Sequence of chain 1.A:
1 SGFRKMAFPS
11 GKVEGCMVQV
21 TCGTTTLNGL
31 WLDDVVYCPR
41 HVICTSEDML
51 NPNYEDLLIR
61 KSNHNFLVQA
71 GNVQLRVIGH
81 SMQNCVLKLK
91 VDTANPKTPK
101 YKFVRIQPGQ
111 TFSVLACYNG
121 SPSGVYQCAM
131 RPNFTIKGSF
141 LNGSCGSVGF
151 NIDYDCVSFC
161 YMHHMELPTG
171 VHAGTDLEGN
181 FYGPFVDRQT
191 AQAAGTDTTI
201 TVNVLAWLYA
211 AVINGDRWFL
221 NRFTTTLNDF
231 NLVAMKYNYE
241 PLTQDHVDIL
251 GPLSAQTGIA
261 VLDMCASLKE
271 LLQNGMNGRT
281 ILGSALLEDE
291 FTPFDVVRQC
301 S

Binding-site contacts:
Ligand atom C18 contacts residue LEU141 of chain 1.B at 3.9 Å (hydrophobic).
Ligand atom C24 contacts residue MET165 of chain 1.B at 3.5 Å (hydrophobic).
Ligand atom C contacts residue MET165 of chain 1.B at 3.4 Å (hydrophobic).
Ligand atom N2 contacts residue ASN142 of chain 1.B at 3.7 Å.
Ligand atom C2 contacts residue MET49 of chain 1.B at 3.7 Å (hydrophobic).
Ligand atom C18 contacts residue GLU166 of chain 1.B at 3.6 Å.
Ligand atom C17 contacts residue GLU166 of chain 1.B at 3.7 Å.
Ligand atom C7 contacts residue HIS41 of chain 1.B at 3.7 Å.
Ligand atom C2 contacts residue ARG188 of chain 1.B at 3.8 Å.
Ligand atom C15 contacts residue CYS145 of chain 1.B at 3.7 Å (hydrophobic).
Ligand atom N3 contacts residue CYS145 of chain 1.B at 3.6 Å.
Ligand atom N4 contacts residue HIS163 of chain 1.B at 2.8 Å (h-bond).
Ligand atom N4 contacts residue PHE140 of chain 1.B at 3.7 Å.
Ligand atom C1 contacts residue MET165 of chain 1.B at 3.6 Å (hydrophobic).
Ligand atom C15 contacts residue HIS163 of chain 1.B at 3.1 Å.
Ligand atom C16 contacts residue PHE140 of chain 1.B at 3.4 Å (hydrophobic).
Ligand atom C1 contacts residue MET49 of chain 1.B at 3.4 Å (hydrophobic).
Ligand atom CL contacts residue HIS164 of chain 1.B at 3.9 Å.
Ligand atom C12 contacts residue ASN142 of chain 1.B at 3.9 Å.
Ligand atom CL contacts residue HIS41 of chain 1.B at 3.5 Å.
Ligand atom O2 contacts residue GLU166 of chain 1.B at 3.2 Å (salt-bridge).
Ligand atom C16 contacts residue LEU141 of chain 1.B at 3.6 Å (hydrophobic).
Ligand atom O2 contacts residue MET165 of chain 1.B at 3.7 Å.
Ligand atom C contacts residue MET49 of chain 1.B at 3.6 Å (hydrophobic).
Ligand atom C18 contacts residue PHE140 of chain 1.B at 3.9 Å (hydrophobic).
Ligand atom C16 contacts residue GLU166 of chain 1.B at 3.5 Å.
Ligand atom C1 contacts residue ARG188 of chain 1.B at 3.6 Å.
Ligand atom O contacts residue GLN189 of chain 1.B at 3.2 Å (h-bond).
Ligand atom C2 contacts residue DMS1 of chain 1.O at 3.6 Å.
Ligand atom N4 contacts residue LEU141 of chain 1.B at 3.8 Å.
Ligand atom N4 contacts residue SER144 of chain 1.B at 3.5 Å (h-bond).
Ligand atom CL contacts residue ASP187 of chain 1.B at 3.4 Å.
Ligand atom CL contacts residue MET165 of chain 1.B at 3.7 Å.
Ligand atom C18 contacts residue ASN142 of chain 1.B at 3.9 Å.
Ligand atom C3 contacts residue DMS1 of chain 1.O at 3.9 Å.
Ligand atom O contacts residue DMS1 of chain 1.O at 3.9 Å.
Ligand atom O1 contacts residue HIS41 of chain 1.B at 3.7 Å.
Ligand atom C24 contacts residue HIS164 of chain 1.B at 3.5 Å.
Ligand atom N3 contacts residue HIS164 of chain 1.B at 3.9 Å.
Ligand atom C11 contacts residue ASN142 of chain 1.B at 3.5 Å.

Sequence of chain 1.B:
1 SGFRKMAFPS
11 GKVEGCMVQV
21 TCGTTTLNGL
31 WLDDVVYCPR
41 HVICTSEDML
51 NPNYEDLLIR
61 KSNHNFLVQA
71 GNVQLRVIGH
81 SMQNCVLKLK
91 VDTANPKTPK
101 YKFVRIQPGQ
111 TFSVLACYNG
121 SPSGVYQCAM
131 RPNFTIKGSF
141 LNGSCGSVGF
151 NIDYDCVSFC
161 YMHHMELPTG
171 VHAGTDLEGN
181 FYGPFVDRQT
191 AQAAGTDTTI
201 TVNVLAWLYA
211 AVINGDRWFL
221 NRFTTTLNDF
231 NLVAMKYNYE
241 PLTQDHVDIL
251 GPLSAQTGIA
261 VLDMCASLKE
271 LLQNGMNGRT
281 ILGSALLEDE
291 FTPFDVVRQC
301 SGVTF

This small molecule binds to this protein.
Small molecule (SMILES): O=C(Cn1ccnc1)NC[C@@]1(C(=O)Nc2cncc3ccccc23)CCOc2ccc(Cl)cc21